Sequence of chain 1.C:
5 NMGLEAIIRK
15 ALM

The protein below binds the small molecule below.
Small molecule (SMILES): COc1ccccc1CNC(=O)c1cc(C(=O)Nc2ccc(C3COC3)cc2F)c(Cl)cc1F

Sequence of chain 1.A:
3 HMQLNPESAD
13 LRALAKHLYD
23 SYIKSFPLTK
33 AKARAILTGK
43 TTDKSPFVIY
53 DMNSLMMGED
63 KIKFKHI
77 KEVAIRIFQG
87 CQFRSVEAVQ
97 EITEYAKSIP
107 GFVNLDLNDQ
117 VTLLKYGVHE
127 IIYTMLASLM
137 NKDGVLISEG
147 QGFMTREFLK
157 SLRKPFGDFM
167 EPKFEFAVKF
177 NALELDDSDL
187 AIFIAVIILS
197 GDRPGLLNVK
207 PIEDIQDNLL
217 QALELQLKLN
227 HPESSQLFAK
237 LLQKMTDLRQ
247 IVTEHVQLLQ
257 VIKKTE

Binding-site contacts:
Ligand atom C4 contacts residue CYS87 of chain 1.A at 3.1 Å (hydrophobic).
Ligand atom C15 contacts residue LEU132 of chain 1.A at 3.6 Å (hydrophobic).
Ligand atom O31 contacts residue LEU255 of chain 1.A at 3.5 Å.
Ligand atom O29 contacts residue SER91 of chain 1.A at 3.3 Å (h-bond).
Ligand atom C2 contacts residue GLN88 of chain 1.A at 3.7 Å.
Ligand atom O29 contacts residue HIS125 of chain 1.A at 3.2 Å (h-bond).
Ligand atom F8 contacts residue ILE128 of chain 1.A at 3.2 Å.
Ligand atom C23 contacts residue GLN88 of chain 1.A at 3.6 Å.
Ligand atom C15 contacts residue ARG90 of chain 1.A at 3.5 Å.
Ligand atom N21 contacts residue GLN88 of chain 1.A at 2.8 Å (h-bond).
Ligand atom C22 contacts residue LEU255 of chain 1.A at 3.5 Å (hydrophobic).
Ligand atom C32 contacts residue GLN88 of chain 1.A at 3.6 Å.
Ligand atom O31 contacts residue HIS251 of chain 1.A at 2.9 Å (h-bond).
Ligand atom O17 contacts residue ILE128 of chain 1.A at 3.6 Å.
Ligand atom C3 contacts residue CYS87 of chain 1.A at 2.7 Å (hydrophobic).
Ligand atom C34 contacts residue CYS87 of chain 1.A at 2.7 Å (hydrophobic).
Ligand atom C28 contacts residue SER91 of chain 1.A at 3.7 Å.
Ligand atom C14 contacts residue LEU132 of chain 1.A at 3.6 Å (hydrophobic).
Ligand atom C18 contacts residue TYR129 of chain 1.A at 3.5 Å (hydrophobic).
Ligand atom C7 contacts residue ILE128 of chain 1.A at 3.7 Å (hydrophobic).
Ligand atom C25 contacts residue GLN88 of chain 1.A at 3.6 Å.
Ligand atom C18 contacts residue SER91 of chain 1.A at 3.4 Å.
Ligand atom F33 contacts residue GLN88 of chain 1.A at 3.1 Å.
Ligand atom F33 contacts residue PHE84 of chain 1.A at 2.9 Å.
Ligand atom C3 contacts residue TYR129 of chain 1.A at 3.7 Å (hydrophobic).
Ligand atom F8 contacts residue SER91 of chain 1.A at 3.1 Å.
Ligand atom C2 contacts residue CYS87 of chain 1.A at 1.7 Å (hydrophobic).
Ligand atom F33 contacts residue LEU255 of chain 1.A at 3.6 Å.
Ligand atom N5 contacts residue CYS87 of chain 1.A at 3.0 Å (h-bond).
Ligand atom O17 contacts residue TYR129 of chain 1.A at 2.7 Å (h-bond).
Ligand atom C16 contacts residue ARG90 of chain 1.A at 3.6 Å.
Ligand atom C4 contacts residue TYR129 of chain 1.A at 3.5 Å (hydrophobic).
Ligand atom O31 contacts residue HIS125 of chain 1.A at 2.8 Å (h-bond).
Ligand atom C22 contacts residue GLN88 of chain 1.A at 3.6 Å.
Ligand atom C24 contacts residue GLN88 of chain 1.A at 3.6 Å.
Ligand atom C12 contacts residue ARG90 of chain 1.A at 3.3 Å.
Ligand atom C30 contacts residue HIS125 of chain 1.A at 3.5 Å.
Ligand atom C30 contacts residue VAL95 of chain 1.A at 3.6 Å (hydrophobic).
Ligand atom C30 contacts residue SER91 of chain 1.A at 3.3 Å.
Ligand atom C34 contacts residue GLN88 of chain 1.A at 3.4 Å.